Binding-site contacts:
Ligand atom C6 contacts residue TYR413 of chain 1.A at 4.1 Å (hydrophobic).
Ligand atom C7 contacts residue TYR413 of chain 1.A at 3.5 Å (hydrophobic).
Ligand atom C2 contacts residue TRP220 of chain 1.A at 3.7 Å (hydrophobic).
Ligand atom C3 contacts residue SER307 of chain 1.A at 4.2 Å.
Ligand atom N1 contacts residue SER308 of chain 1.A at 3.6 Å (h-bond).
Ligand atom N1 contacts residue LEU233 of chain 1.A at 4.1 Å.
Ligand atom O contacts residue SER308 of chain 1.A at 3.8 Å.
Ligand atom C5 contacts residue LEU409 of chain 1.A at 3.9 Å (hydrophobic).
Ligand atom C1 contacts residue CYS306 of chain 1.A at 3.2 Å (hydrophobic).
Ligand atom C3 contacts residue CYS306 of chain 1.A at 4.1 Å (hydrophobic).
Ligand atom C5 contacts residue TYR216 of chain 1.A at 4.0 Å (hydrophobic).
Ligand atom C7 contacts residue LEU409 of chain 1.A at 4.1 Å (hydrophobic).
Ligand atom C1 contacts residue LEU212 of chain 1.A at 3.7 Å (hydrophobic).
Ligand atom N contacts residue PHE309 of chain 1.A at 3.9 Å.
Ligand atom C contacts residue CYS306 of chain 1.A at 3.2 Å (hydrophobic).
Ligand atom N contacts residue SER308 of chain 1.A at 2.9 Å (h-bond).
Ligand atom O contacts residue ARG240 of chain 1.A at 2.5 Å (salt-bridge).
Ligand atom C contacts residue LEU212 of chain 1.A at 3.5 Å (hydrophobic).
Ligand atom C3 contacts residue TRP220 of chain 1.A at 3.5 Å (hydrophobic).
Ligand atom C6 contacts residue LEU409 of chain 1.A at 4.0 Å (hydrophobic).
Ligand atom C5 contacts residue TYR413 of chain 1.A at 4.0 Å (hydrophobic).
Ligand atom C4 contacts residue PHE406 of chain 1.A at 4.0 Å (hydrophobic).
Ligand atom O1 contacts residue LEU236 of chain 1.A at 3.7 Å.
Ligand atom O1 contacts residue LEU409 of chain 1.A at 3.8 Å.
Ligand atom C contacts residue MET232 of chain 1.A at 3.6 Å (hydrophobic).
Ligand atom N1 contacts residue SER307 of chain 1.A at 3.9 Å.
Ligand atom C2 contacts residue LEU212 of chain 1.A at 3.9 Å (hydrophobic).
Ligand atom C contacts residue LEU233 of chain 1.A at 3.6 Å (hydrophobic).
Ligand atom C3 contacts residue PHE406 of chain 1.A at 3.5 Å (hydrophobic).
Ligand atom O1 contacts residue TYR413 of chain 1.A at 2.4 Å (h-bond).
Ligand atom C7 contacts residue LEU236 of chain 1.A at 4.0 Å (hydrophobic).
Ligand atom C1 contacts residue TRP220 of chain 1.A at 3.7 Å (hydrophobic).
Ligand atom O contacts residue PHE309 of chain 1.A at 3.8 Å.
Ligand atom C1 contacts residue ASN215 of chain 1.A at 3.4 Å.
Ligand atom O1 contacts residue ARG240 of chain 1.A at 2.9 Å (salt-bridge).
Ligand atom N contacts residue LEU233 of chain 1.A at 4.1 Å.
Ligand atom C6 contacts residue SER308 of chain 1.A at 4.1 Å.
Ligand atom C2 contacts residue TYR216 of chain 1.A at 3.2 Å (hydrophobic).
Ligand atom C7 contacts residue ARG240 of chain 1.A at 3.2 Å.
Ligand atom C3 contacts residue TYR216 of chain 1.A at 3.9 Å (hydrophobic).

Sequence of chain 1.A:
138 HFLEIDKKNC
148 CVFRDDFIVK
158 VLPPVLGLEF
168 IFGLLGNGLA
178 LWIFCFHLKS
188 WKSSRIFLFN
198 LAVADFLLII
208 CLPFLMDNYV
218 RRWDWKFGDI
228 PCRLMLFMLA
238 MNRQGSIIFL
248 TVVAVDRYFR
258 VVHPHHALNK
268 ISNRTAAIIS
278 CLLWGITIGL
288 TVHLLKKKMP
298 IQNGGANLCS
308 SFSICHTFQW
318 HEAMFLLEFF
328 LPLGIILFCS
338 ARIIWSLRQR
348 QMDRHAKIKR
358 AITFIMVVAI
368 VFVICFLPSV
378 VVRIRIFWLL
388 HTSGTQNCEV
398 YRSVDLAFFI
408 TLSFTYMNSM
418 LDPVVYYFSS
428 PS

This protein binds this small molecule.
Small molecule (SMILES): CCCCc1cc(C(=O)O)n[nH]1